Sequence of chain 1.D:
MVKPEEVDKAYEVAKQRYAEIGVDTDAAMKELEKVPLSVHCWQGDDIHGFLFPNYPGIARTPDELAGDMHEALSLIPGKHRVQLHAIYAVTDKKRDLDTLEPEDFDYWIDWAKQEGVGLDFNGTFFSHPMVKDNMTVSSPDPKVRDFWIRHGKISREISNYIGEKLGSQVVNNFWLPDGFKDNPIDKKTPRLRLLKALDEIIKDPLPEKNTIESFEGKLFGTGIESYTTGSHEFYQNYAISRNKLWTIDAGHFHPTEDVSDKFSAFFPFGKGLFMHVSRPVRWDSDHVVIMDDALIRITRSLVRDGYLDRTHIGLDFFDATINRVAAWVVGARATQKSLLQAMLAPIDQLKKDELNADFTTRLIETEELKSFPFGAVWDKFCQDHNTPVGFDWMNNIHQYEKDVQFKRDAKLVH

A small-molecule ligand and the protein it binds are described below.
Small molecule (SMILES): OC[C@H]1O[C@H](O)[C@H](O)[C@H](O)[C@@H]1O

Binding-site contacts:
Ligand atom C2 contacts residue HIS264 of chain 1.D at 4.2 Å.
Ligand atom O3 contacts residue MN1 of chain 1.P at 3.8 Å.
Ligand atom O4 contacts residue HIS288 of chain 1.D at 4.0 Å.
Ligand atom C4 contacts residue TRP187 of chain 1.D at 3.9 Å (hydrophobic).
Ligand atom O6 contacts residue PHE138 of chain 1.D at 3.8 Å.
Ligand atom O3 contacts residue ASP328 of chain 1.D at 3.1 Å (salt-bridge).
Ligand atom C3 contacts residue ASP328 of chain 1.D at 4.0 Å.
Ligand atom C2 contacts residue LYS230 of chain 1.D at 3.9 Å.
Ligand atom O4 contacts residue ASP328 of chain 1.D at 3.1 Å (salt-bridge).
Ligand atom O1 contacts residue MN1 of chain 1.P at 3.9 Å.
Ligand atom C4 contacts residue GLU228 of chain 1.D at 3.8 Å.
Ligand atom C4 contacts residue MN1 of chain 1.O at 3.6 Å.
Ligand atom O4 contacts residue ASN185 of chain 1.D at 4.3 Å.
Ligand atom C6 contacts residue TRP42 of chain 1.D at 3.6 Å (hydrophobic).
Ligand atom C3 contacts residue MN1 of chain 1.O at 3.6 Å.
Ligand atom O4 contacts residue MN1 of chain 1.O at 2.7 Å.
Ligand atom C2 contacts residue TRP187 of chain 1.D at 3.7 Å (hydrophobic).
Ligand atom O3 contacts residue ASP261 of chain 1.D at 3.6 Å (salt-bridge).
Ligand atom C5 contacts residue ASP328 of chain 1.D at 3.4 Å.
Ligand atom C3 contacts residue GLU228 of chain 1.D at 3.5 Å.
Ligand atom O2 contacts residue LYS230 of chain 1.D at 2.6 Å (salt-bridge).
Ligand atom O3 contacts residue GLU228 of chain 1.D at 3.0 Å (salt-bridge).
Ligand atom C3 contacts residue HIS264 of chain 1.D at 3.6 Å.
Ligand atom C6 contacts residue ASP328 of chain 1.D at 3.9 Å.
Ligand atom O4 contacts residue GLU228 of chain 1.D at 2.7 Å (salt-bridge).
Ligand atom O6 contacts residue HIS97 of chain 1.D at 2.6 Å (h-bond).
Ligand atom C5 contacts residue MN1 of chain 1.O at 4.2 Å.
Ligand atom C4 contacts residue ASP328 of chain 1.D at 3.6 Å.
Ligand atom C1 contacts residue TRP187 of chain 1.D at 4.3 Å (hydrophobic).
Ligand atom C3 contacts residue TRP187 of chain 1.D at 3.7 Å (hydrophobic).
Ligand atom O2 contacts residue MN1 of chain 1.P at 4.1 Å.
Ligand atom C6 contacts residue HIS97 of chain 1.D at 3.5 Å.
Ligand atom O3 contacts residue MN1 of chain 1.O at 2.7 Å.
Ligand atom O2 contacts residue HIS264 of chain 1.D at 3.6 Å.
Ligand atom O1 contacts residue ASP298 of chain 1.D at 3.5 Å (salt-bridge).
Ligand atom O3 contacts residue HIS264 of chain 1.D at 2.8 Å.
Ligand atom O2 contacts residue TRP187 of chain 1.D at 3.7 Å.
Ligand atom O1 contacts residue ASP328 of chain 1.D at 4.1 Å.
Ligand atom O4 contacts residue TRP187 of chain 1.D at 4.1 Å.
Ligand atom O2 contacts residue ASP296 of chain 1.D at 3.6 Å.